Binding-site contacts:
Ligand atom C8 contacts residue ILE1130 of chain 1.A at 4.0 Å (hydrophobic).
Ligand atom O7 contacts residue ASN709 of chain 1.A at 3.8 Å.
Ligand atom C8 contacts residue GLY1131 of chain 1.A at 3.7 Å.
Ligand atom C5 contacts residue ASN709 of chain 1.A at 3.7 Å.
Ligand atom C8 contacts residue ASN709 of chain 1.A at 4.4 Å.
Ligand atom C1 contacts residue ASN710 of chain 1.A at 4.3 Å.
Ligand atom C2 contacts residue ASN709 of chain 1.A at 2.5 Å.
Ligand atom C1 contacts residue ASN709 of chain 1.A at 1.4 Å.
Ligand atom C4 contacts residue ASN709 of chain 1.A at 4.2 Å.
Ligand atom O5 contacts residue ASP796 of chain 1.B at 4.3 Å.
Ligand atom O5 contacts residue ASN709 of chain 1.A at 2.3 Å (h-bond).
Ligand atom C7 contacts residue ASN709 of chain 1.A at 3.5 Å.
Ligand atom N2 contacts residue ASN709 of chain 1.A at 3.0 Å (h-bond).
Ligand atom C3 contacts residue ASN709 of chain 1.A at 3.8 Å.
Ligand atom O7 contacts residue ASN710 of chain 1.A at 4.0 Å.

Sequence of chain 1.A:
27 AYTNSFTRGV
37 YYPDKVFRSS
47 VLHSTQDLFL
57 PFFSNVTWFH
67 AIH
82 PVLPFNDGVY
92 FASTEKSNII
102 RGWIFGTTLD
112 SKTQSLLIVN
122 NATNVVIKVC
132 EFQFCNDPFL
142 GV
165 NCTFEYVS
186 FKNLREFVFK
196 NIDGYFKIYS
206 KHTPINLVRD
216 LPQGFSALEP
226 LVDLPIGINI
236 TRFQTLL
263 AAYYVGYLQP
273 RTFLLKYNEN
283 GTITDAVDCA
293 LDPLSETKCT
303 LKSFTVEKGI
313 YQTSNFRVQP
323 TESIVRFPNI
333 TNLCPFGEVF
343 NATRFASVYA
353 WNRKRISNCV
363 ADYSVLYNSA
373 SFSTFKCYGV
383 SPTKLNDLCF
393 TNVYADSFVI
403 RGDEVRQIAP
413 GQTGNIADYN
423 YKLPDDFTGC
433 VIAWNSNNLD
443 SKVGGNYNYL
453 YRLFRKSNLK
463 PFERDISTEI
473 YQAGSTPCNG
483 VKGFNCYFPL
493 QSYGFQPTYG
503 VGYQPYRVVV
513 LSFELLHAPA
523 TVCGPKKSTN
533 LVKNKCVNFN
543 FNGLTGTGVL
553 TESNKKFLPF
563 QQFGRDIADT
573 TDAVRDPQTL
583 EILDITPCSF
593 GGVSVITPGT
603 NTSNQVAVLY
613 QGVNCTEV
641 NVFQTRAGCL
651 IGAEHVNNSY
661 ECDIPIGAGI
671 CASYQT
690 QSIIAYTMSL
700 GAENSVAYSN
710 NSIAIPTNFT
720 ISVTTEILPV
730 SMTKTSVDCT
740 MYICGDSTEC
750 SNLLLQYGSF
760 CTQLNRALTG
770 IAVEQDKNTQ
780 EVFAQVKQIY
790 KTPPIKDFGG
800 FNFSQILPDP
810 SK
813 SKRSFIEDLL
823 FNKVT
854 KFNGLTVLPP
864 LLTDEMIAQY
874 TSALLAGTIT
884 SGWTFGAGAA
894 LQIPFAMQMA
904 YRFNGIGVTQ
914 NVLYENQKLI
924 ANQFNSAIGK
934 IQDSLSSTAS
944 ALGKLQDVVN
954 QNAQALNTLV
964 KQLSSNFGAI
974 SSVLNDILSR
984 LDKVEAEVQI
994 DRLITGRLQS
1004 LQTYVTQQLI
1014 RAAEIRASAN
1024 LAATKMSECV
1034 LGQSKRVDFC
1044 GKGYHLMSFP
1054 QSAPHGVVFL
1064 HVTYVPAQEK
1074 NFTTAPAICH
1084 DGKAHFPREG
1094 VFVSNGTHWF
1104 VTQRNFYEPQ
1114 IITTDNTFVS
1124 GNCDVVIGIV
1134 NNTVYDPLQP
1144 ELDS

Sequence of chain 1.B:
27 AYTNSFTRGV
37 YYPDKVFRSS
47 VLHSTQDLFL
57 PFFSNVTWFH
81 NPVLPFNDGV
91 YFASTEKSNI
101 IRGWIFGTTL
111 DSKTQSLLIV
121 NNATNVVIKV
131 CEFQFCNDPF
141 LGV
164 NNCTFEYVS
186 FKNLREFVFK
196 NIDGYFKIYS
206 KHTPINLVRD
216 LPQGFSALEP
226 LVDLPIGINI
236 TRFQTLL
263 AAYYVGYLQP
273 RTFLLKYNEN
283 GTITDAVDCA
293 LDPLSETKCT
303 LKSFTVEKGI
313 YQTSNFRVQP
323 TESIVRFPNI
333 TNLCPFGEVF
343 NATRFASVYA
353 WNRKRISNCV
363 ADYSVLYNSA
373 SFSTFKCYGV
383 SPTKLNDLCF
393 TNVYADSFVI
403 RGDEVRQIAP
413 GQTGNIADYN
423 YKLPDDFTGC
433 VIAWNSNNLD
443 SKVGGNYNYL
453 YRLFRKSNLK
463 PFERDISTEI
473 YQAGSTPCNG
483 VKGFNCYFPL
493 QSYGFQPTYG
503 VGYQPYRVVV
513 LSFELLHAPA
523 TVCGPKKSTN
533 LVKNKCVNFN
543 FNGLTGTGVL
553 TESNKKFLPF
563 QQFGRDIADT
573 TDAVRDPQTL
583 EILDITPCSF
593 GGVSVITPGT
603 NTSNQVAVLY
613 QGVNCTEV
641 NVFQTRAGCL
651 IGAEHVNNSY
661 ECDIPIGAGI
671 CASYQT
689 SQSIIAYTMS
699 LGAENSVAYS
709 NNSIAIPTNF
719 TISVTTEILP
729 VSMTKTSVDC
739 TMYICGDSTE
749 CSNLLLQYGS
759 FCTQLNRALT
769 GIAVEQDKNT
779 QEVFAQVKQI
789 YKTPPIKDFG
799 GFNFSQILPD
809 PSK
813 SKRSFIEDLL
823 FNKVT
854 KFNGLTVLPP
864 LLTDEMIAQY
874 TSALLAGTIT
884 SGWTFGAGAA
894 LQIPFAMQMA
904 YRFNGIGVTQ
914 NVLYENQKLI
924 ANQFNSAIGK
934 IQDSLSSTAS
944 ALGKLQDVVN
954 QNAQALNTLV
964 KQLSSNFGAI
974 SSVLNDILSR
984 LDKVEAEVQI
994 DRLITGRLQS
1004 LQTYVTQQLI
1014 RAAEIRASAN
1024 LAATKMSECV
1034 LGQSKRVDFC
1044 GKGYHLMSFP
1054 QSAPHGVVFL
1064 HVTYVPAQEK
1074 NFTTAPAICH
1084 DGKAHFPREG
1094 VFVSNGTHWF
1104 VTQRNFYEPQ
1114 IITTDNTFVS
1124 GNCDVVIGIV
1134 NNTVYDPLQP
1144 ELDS

The protein below binds the small molecule below.
Small molecule (SMILES): CC(=O)N[C@@H]1[C@@H](O)[C@H](O)[C@@H](CO)O[C@H]1O